Binding-site contacts:
Ligand atom C3 contacts residue THR270 of chain 1.B at 4.1 Å.
Ligand atom C8 contacts residue ALA273 of chain 1.B at 4.1 Å (hydrophobic).
Ligand atom O3 contacts residue GLN62 of chain 1.D at 3.2 Å (h-bond).
Ligand atom C8 contacts residue GLN62 of chain 1.D at 3.7 Å.
Ligand atom C2 contacts residue GLN62 of chain 1.D at 3.9 Å.
Ligand atom C8 contacts residue TRP318 of chain 1.B at 3.4 Å (hydrophobic).
Ligand atom C2 contacts residue THR270 of chain 1.B at 4.0 Å.
Ligand atom O5 contacts residue GLN65 of chain 1.D at 3.6 Å.
Ligand atom C2 contacts residue GLN65 of chain 1.D at 3.6 Å.
Ligand atom C2 contacts residue ASN268 of chain 1.B at 2.6 Å.
Ligand atom O7 contacts residue GLN62 of chain 1.D at 3.6 Å.
Ligand atom C4 contacts residue GLN65 of chain 1.D at 3.7 Å.
Ligand atom O4 contacts residue GLY66 of chain 1.D at 4.2 Å.
Ligand atom O3 contacts residue GLN65 of chain 1.D at 3.4 Å.
Ligand atom N2 contacts residue ASN268 of chain 1.B at 3.0 Å (h-bond).
Ligand atom C5 contacts residue GLN65 of chain 1.D at 3.5 Å.
Ligand atom C7 contacts residue ASN268 of chain 1.B at 3.1 Å.
Ligand atom C8 contacts residue HIS297 of chain 1.B at 4.2 Å.
Ligand atom C7 contacts residue TRP318 of chain 1.B at 4.3 Å (hydrophobic).
Ligand atom C5 contacts residue THR270 of chain 1.B at 4.1 Å.
Ligand atom C1 contacts residue GLN65 of chain 1.D at 4.2 Å.
Ligand atom C3 contacts residue ASN268 of chain 1.B at 3.8 Å.
Ligand atom C7 contacts residue GLN65 of chain 1.D at 4.2 Å.
Ligand atom O7 contacts residue TRP318 of chain 1.B at 4.2 Å.
Ligand atom C6 contacts residue GLN65 of chain 1.D at 3.1 Å.
Ligand atom O5 contacts residue ASN268 of chain 1.B at 2.4 Å (h-bond).
Ligand atom O5 contacts residue THR270 of chain 1.B at 4.1 Å.
Ligand atom O7 contacts residue GLN65 of chain 1.D at 3.8 Å.
Ligand atom C7 contacts residue GLN62 of chain 1.D at 3.4 Å.
Ligand atom N2 contacts residue GLN65 of chain 1.D at 4.2 Å.
Ligand atom N2 contacts residue GLN62 of chain 1.D at 3.5 Å (h-bond).
Ligand atom C1 contacts residue ASN268 of chain 1.B at 1.4 Å.
Ligand atom O4 contacts residue GLN65 of chain 1.D at 4.2 Å.
Ligand atom O6 contacts residue GLN65 of chain 1.D at 4.1 Å.
Ligand atom C3 contacts residue GLN65 of chain 1.D at 3.9 Å.
Ligand atom O7 contacts residue ASN268 of chain 1.B at 2.8 Å (h-bond).
Ligand atom N2 contacts residue THR270 of chain 1.B at 4.1 Å.
Ligand atom C5 contacts residue ASN268 of chain 1.B at 3.6 Å.
Ligand atom C5 contacts residue GLY66 of chain 1.D at 4.0 Å.
Ligand atom C1 contacts residue THR270 of chain 1.B at 3.4 Å.

Sequence of chain 1.B:
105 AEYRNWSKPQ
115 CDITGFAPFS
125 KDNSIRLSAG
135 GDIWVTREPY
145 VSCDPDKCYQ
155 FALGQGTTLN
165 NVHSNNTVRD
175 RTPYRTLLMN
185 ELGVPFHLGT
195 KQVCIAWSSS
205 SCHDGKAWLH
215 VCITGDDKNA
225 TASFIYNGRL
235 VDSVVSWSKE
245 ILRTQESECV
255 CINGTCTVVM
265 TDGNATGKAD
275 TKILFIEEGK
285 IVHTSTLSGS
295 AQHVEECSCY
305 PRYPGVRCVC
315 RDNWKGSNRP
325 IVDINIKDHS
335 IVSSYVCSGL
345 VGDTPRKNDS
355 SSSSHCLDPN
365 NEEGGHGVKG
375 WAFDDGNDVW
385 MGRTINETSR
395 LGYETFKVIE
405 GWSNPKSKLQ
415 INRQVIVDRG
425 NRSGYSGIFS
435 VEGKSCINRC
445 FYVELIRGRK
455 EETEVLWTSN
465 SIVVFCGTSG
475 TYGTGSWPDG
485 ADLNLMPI

The small molecule below binds the protein below.
Small molecule (SMILES): CC(=O)N[C@H]1[C@H](O[C@H]2[C@H](O)[C@@H](NC(C)=O)CO[C@@H]2CO)O[C@H](CO)[C@@H](O)[C@@H]1O

Sequence of chain 1.D:
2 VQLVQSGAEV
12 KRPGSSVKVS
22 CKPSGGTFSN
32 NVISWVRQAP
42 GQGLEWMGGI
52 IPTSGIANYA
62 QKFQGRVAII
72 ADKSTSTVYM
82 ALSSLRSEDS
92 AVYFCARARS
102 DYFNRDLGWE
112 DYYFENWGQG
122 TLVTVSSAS